Sequence of chain 1.C:
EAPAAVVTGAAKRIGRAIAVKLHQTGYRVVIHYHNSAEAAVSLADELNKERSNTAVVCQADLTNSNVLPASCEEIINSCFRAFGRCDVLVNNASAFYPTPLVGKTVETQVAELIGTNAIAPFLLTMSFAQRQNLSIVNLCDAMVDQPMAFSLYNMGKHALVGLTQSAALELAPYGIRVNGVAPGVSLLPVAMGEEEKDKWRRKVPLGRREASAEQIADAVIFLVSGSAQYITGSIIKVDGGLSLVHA

Binding-site contacts:
Ligand atom NAG contacts residue NAP1 of chain 1.I at 3.4 Å.
Ligand atom CAH contacts residue NAP1 of chain 1.I at 3.5 Å.
Ligand atom CAD contacts residue GLY225 of chain 1.C at 4.0 Å.
Ligand atom NAF contacts residue TYR194 of chain 1.C at 3.5 Å (h-bond).
Ligand atom CAI contacts residue GLY225 of chain 1.C at 4.4 Å.
Ligand atom CAI contacts residue ASP181 of chain 1.C at 4.3 Å.
Ligand atom CAH contacts residue ASP181 of chain 1.C at 4.3 Å.
Ligand atom NAA contacts residue TYR194 of chain 1.C at 2.9 Å (h-bond).
Ligand atom CAH contacts residue PHE117 of chain 1.C at 3.7 Å (hydrophobic).
Ligand atom CAD contacts residue PHE117 of chain 1.C at 4.2 Å (hydrophobic).
Ligand atom NAF contacts residue PHE117 of chain 1.C at 3.5 Å.
Ligand atom NAA contacts residue ASP181 of chain 1.C at 4.4 Å.
Ligand atom CAJ contacts residue PHE117 of chain 1.C at 3.8 Å (hydrophobic).
Ligand atom CAC contacts residue PRO230 of chain 1.C at 4.3 Å (hydrophobic).
Ligand atom CAB contacts residue VAL226 of chain 1.C at 3.9 Å (hydrophobic).
Ligand atom CAE contacts residue NAP1 of chain 1.I at 3.6 Å.
Ligand atom NAA contacts residue PHE117 of chain 1.C at 3.6 Å.
Ligand atom CAD contacts residue CSX188 of chain 1.C at 4.5 Å.
Ligand atom CAC contacts residue VAL226 of chain 1.C at 4.1 Å (hydrophobic).
Ligand atom CAE contacts residue PRO230 of chain 1.C at 3.8 Å (hydrophobic).
Ligand atom CAB contacts residue GLY225 of chain 1.C at 4.2 Å.
Ligand atom CAJ contacts residue NAP1 of chain 1.I at 3.6 Å.
Ligand atom CAD contacts residue NAP1 of chain 1.I at 4.2 Å.
Ligand atom CAI contacts residue PHE117 of chain 1.C at 3.7 Å (hydrophobic).
Ligand atom CAC contacts residue NAP1 of chain 1.I at 4.1 Å.
Ligand atom NAF contacts residue NAP1 of chain 1.I at 3.5 Å.
Ligand atom CAC contacts residue LEU229 of chain 1.C at 4.1 Å (hydrophobic).
Ligand atom NAG contacts residue PHE117 of chain 1.C at 3.8 Å.
Ligand atom NAF contacts residue ASP181 of chain 1.C at 3.4 Å (salt-bridge).
Ligand atom CAI contacts residue NAP1 of chain 1.I at 3.5 Å.
Ligand atom CAE contacts residue PHE117 of chain 1.C at 4.3 Å (hydrophobic).
Ligand atom NAA contacts residue NAP1 of chain 1.I at 3.1 Å (h-bond).
Ligand atom CAH contacts residue TYR194 of chain 1.C at 3.5 Å (hydrophobic).

A small-molecule ligand and the protein it binds are described below.
Small molecule (SMILES): Nc1nc2ccccc2[nH]1